Sequence of chain 1.A:
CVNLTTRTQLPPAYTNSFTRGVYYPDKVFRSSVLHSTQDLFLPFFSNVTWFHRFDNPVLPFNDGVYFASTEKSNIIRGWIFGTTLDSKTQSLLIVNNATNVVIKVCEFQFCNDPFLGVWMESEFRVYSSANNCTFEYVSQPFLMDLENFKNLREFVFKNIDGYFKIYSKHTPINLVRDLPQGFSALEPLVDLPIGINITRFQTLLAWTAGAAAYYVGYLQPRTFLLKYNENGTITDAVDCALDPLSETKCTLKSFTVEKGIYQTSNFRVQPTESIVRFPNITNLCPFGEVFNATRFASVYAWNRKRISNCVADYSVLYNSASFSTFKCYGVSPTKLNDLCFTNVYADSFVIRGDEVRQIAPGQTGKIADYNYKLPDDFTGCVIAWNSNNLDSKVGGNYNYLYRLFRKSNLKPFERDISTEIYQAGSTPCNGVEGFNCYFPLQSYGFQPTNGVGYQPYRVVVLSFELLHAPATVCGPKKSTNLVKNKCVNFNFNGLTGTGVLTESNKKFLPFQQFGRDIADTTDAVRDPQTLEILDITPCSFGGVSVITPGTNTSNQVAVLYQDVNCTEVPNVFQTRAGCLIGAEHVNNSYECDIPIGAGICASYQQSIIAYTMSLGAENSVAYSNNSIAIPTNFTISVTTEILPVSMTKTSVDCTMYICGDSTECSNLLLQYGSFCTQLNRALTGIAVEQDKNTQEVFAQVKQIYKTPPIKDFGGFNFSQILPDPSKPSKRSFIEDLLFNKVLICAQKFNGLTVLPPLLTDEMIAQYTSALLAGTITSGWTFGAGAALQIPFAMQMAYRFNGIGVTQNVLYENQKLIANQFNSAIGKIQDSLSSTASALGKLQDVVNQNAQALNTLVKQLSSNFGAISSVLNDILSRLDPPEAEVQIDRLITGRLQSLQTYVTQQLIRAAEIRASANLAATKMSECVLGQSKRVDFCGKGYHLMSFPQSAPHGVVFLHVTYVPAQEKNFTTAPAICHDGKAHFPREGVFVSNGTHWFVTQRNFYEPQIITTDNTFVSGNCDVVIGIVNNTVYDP

The protein below binds the small molecule below.
Small molecule (SMILES): CC(=O)N[C@@H]1[C@@H](O)[C@H](O)[C@@H](CO)O[C@H]1O

Binding-site contacts:
Ligand atom C1 contacts residue ASN184 of chain 1.A at 1.5 Å.
Ligand atom O7 contacts residue ASN184 of chain 1.A at 4.4 Å.
Ligand atom C8 contacts residue ASN183 of chain 1.A at 3.9 Å.
Ligand atom C2 contacts residue ASN184 of chain 1.A at 2.5 Å.
Ligand atom C7 contacts residue ASN184 of chain 1.A at 4.0 Å.
Ligand atom O5 contacts residue ASN184 of chain 1.A at 2.4 Å (h-bond).
Ligand atom C3 contacts residue ASN184 of chain 1.A at 3.9 Å.
Ligand atom C4 contacts residue ASN184 of chain 1.A at 4.3 Å.
Ligand atom N2 contacts residue ASN184 of chain 1.A at 3.0 Å (h-bond).
Ligand atom C8 contacts residue ASN184 of chain 1.A at 4.5 Å.
Ligand atom C5 contacts residue ASN184 of chain 1.A at 3.8 Å.